The small molecule below binds the protein below.
Small molecule (SMILES): C[N+](C)(C)[O-]

Binding-site contacts:
Ligand atom CAB contacts residue BEN1 of chain 1.D at 3.9 Å.
Ligand atom CAB contacts residue HIS40 of chain 1.A at 4.3 Å.
Ligand atom OAE contacts residue BEN1 of chain 1.D at 4.0 Å.
Ligand atom CAB contacts residue GLN174 of chain 1.A at 4.1 Å.
Ligand atom CAD contacts residue GLN174 of chain 1.A at 4.2 Å.
Ligand atom NAC contacts residue GLY175 of chain 1.A at 4.2 Å.
Ligand atom NAC contacts residue HIS40 of chain 1.A at 4.2 Å.
Ligand atom CAD contacts residue GLY175 of chain 1.A at 4.2 Å.
Ligand atom CAB contacts residue SER177 of chain 1.A at 3.9 Å.
Ligand atom NAC contacts residue SER177 of chain 1.A at 3.4 Å (h-bond).
Ligand atom OAE contacts residue GLN174 of chain 1.A at 3.3 Å.
Ligand atom CAA contacts residue HIS40 of chain 1.A at 3.1 Å.
Ligand atom OAE contacts residue GLY175 of chain 1.A at 3.0 Å (h-bond).
Ligand atom OAE contacts residue HIS40 of chain 1.A at 4.5 Å.
Ligand atom NAC contacts residue GLN174 of chain 1.A at 4.3 Å.
Ligand atom CAA contacts residue SER177 of chain 1.A at 3.2 Å.
Ligand atom OAE contacts residue SER177 of chain 1.A at 2.7 Å (h-bond).
Ligand atom OAE contacts residue CYS173 of chain 1.A at 4.5 Å.

Sequence of chain 1.A:
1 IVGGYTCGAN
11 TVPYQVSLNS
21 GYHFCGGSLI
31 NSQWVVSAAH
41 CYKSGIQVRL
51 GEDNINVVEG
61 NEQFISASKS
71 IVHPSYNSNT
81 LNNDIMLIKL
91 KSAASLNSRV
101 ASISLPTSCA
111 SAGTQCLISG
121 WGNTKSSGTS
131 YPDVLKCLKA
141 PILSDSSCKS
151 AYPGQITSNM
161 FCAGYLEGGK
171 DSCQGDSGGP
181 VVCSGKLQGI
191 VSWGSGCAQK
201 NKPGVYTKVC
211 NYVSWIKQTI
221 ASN